The small molecule below binds the protein below.
Small molecule (SMILES): CN[C@@H]1C[C@H]2O[C@@](C)([C@@H]1OC)n1c3ccccc3c3c4c(c5c6ccccc6n2c5c31)C(=O)NC4

Sequence of chain 1.B:
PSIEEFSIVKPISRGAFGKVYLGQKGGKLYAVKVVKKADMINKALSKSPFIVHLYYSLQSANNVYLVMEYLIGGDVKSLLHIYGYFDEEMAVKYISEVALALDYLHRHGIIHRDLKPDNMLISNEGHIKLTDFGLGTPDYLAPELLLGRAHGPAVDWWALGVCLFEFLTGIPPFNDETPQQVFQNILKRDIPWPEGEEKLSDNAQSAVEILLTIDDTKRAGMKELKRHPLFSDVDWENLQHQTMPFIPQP

Binding-site contacts:
Ligand atom C27 contacts residue THR176 of chain 1.B at 3.8 Å.
Ligand atom C5 contacts residue ILE44 of chain 1.B at 3.7 Å (hydrophobic).
Ligand atom O5 contacts residue TYR115 of chain 1.B at 3.5 Å.
Ligand atom O4 contacts residue SER45 of chain 1.B at 3.2 Å (h-bond).
Ligand atom C1 contacts residue ILE44 of chain 1.B at 3.7 Å (hydrophobic).
Ligand atom C14 contacts residue THR176 of chain 1.B at 3.5 Å.
Ligand atom C8 contacts residue ALA63 of chain 1.B at 3.6 Å (hydrophobic).
Ligand atom C8 contacts residue LEU166 of chain 1.B at 3.7 Å (hydrophobic).
Ligand atom O5 contacts residue GLU114 of chain 1.B at 3.6 Å.
Ligand atom C24 contacts residue ASP120 of chain 1.B at 3.6 Å.
Ligand atom C7 contacts residue LEU166 of chain 1.B at 3.4 Å (hydrophobic).
Ligand atom N4 contacts residue ASP120 of chain 1.B at 3.9 Å.
Ligand atom C20 contacts residue ILE44 of chain 1.B at 3.4 Å (hydrophobic).
Ligand atom C28 contacts residue ASP120 of chain 1.B at 3.3 Å.
Ligand atom N4 contacts residue ASP163 of chain 1.B at 3.0 Å (salt-bridge).
Ligand atom C15 contacts residue ASP177 of chain 1.B at 3.4 Å.
Ligand atom C2 contacts residue GLY119 of chain 1.B at 3.7 Å.
Ligand atom C8 contacts residue GLU114 of chain 1.B at 3.6 Å.
Ligand atom C13 contacts residue MET113 of chain 1.B at 3.8 Å (hydrophobic).
Ligand atom C13 contacts residue THR176 of chain 1.B at 3.4 Å.
Ligand atom N1 contacts residue GLU114 of chain 1.B at 2.9 Å (salt-bridge).
Ligand atom C9 contacts residue LEU166 of chain 1.B at 3.9 Å (hydrophobic).
Ligand atom O5 contacts residue ALA63 of chain 1.B at 3.9 Å.
Ligand atom C27 contacts residue ASP163 of chain 1.B at 3.2 Å.
Ligand atom O5 contacts residue LEU116 of chain 1.B at 2.8 Å (h-bond).
Ligand atom C16 contacts residue ASP177 of chain 1.B at 3.8 Å.
Ligand atom C3 contacts residue LEU116 of chain 1.B at 3.4 Å (hydrophobic).
Ligand atom C27 contacts residue ASN164 of chain 1.B at 3.4 Å.
Ligand atom C14 contacts residue LYS65 of chain 1.B at 3.6 Å.
Ligand atom C14 contacts residue LEU180 of chain 1.B at 3.4 Å (hydrophobic).
Ligand atom C4 contacts residue LEU116 of chain 1.B at 3.2 Å (hydrophobic).
Ligand atom N1 contacts residue ALA63 of chain 1.B at 3.4 Å.
Ligand atom O6 contacts residue ASP163 of chain 1.B at 3.4 Å (salt-bridge).
Ligand atom C26 contacts residue SER45 of chain 1.B at 3.1 Å.
Ligand atom N3 contacts residue ILE44 of chain 1.B at 3.5 Å.
Ligand atom C28 contacts residue ASP163 of chain 1.B at 3.8 Å.
Ligand atom C15 contacts residue LYS65 of chain 1.B at 3.5 Å.
Ligand atom C10 contacts residue LEU166 of chain 1.B at 3.5 Å (hydrophobic).
Ligand atom C3 contacts residue GLY119 of chain 1.B at 3.8 Å.
Ligand atom C15 contacts residue LEU180 of chain 1.B at 3.6 Å (hydrophobic).